A small-molecule ligand and the protein it binds are described below.
Small molecule (SMILES): Clc1ncc[nH]1

Sequence of chain 1.A:
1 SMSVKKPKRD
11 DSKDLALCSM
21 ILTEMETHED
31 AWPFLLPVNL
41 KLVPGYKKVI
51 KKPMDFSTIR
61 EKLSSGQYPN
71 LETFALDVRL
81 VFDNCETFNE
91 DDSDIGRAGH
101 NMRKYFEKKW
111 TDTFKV

Binding-site contacts:
Ligand atom N03 contacts residue ILE95 of chain 1.A at 4.2 Å.
Ligand atom C04 contacts residue TYR46 of chain 1.A at 3.8 Å (hydrophobic).
Ligand atom N03 contacts residue TYR46 of chain 1.A at 3.9 Å.
Ligand atom CL1 contacts residue PHE34 of chain 1.A at 3.8 Å.
Ligand atom C05 contacts residue VAL38 of chain 1.A at 3.9 Å (hydrophobic).
Ligand atom N06 contacts residue ILE95 of chain 1.A at 4.1 Å.
Ligand atom N03 contacts residue PHE88 of chain 1.A at 4.2 Å.
Ligand atom CL1 contacts residue VAL38 of chain 1.A at 4.1 Å.
Ligand atom CL1 contacts residue ILE95 of chain 1.A at 3.8 Å.
Ligand atom C05 contacts residue ASN89 of chain 1.A at 4.5 Å.
Ligand atom C02 contacts residue ILE95 of chain 1.A at 4.0 Å (hydrophobic).
Ligand atom C02 contacts residue ASN89 of chain 1.A at 4.0 Å.
Ligand atom C04 contacts residue PHE88 of chain 1.A at 3.4 Å (hydrophobic).
Ligand atom N06 contacts residue VAL38 of chain 1.A at 3.5 Å.
Ligand atom C05 contacts residue TYR46 of chain 1.A at 4.4 Å (hydrophobic).
Ligand atom C05 contacts residue ILE95 of chain 1.A at 4.4 Å (hydrophobic).
Ligand atom C05 contacts residue VAL43 of chain 1.A at 4.3 Å (hydrophobic).
Ligand atom C02 contacts residue VAL38 of chain 1.A at 3.7 Å (hydrophobic).
Ligand atom C04 contacts residue ASN89 of chain 1.A at 3.6 Å.
Ligand atom N03 contacts residue VAL38 of chain 1.A at 4.3 Å.
Ligand atom C04 contacts residue VAL38 of chain 1.A at 4.5 Å (hydrophobic).
Ligand atom N03 contacts residue ASN89 of chain 1.A at 3.0 Å (h-bond).
Ligand atom CL1 contacts residue PRO33 of chain 1.A at 3.4 Å.
Ligand atom C05 contacts residue PHE88 of chain 1.A at 4.5 Å (hydrophobic).